Sequence of chain 1.F:
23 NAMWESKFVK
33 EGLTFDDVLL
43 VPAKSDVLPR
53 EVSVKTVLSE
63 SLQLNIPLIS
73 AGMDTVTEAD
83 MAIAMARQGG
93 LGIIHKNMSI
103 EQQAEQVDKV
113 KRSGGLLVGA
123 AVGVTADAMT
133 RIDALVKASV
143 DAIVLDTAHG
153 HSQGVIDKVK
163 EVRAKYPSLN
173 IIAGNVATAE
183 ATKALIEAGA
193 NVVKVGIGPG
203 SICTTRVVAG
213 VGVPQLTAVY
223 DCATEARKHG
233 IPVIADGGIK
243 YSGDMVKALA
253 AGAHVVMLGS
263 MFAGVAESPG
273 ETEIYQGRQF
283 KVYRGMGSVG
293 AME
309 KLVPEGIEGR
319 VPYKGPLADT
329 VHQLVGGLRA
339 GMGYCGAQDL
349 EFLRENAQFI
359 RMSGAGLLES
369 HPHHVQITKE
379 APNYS

Sequence of chain 1.H:
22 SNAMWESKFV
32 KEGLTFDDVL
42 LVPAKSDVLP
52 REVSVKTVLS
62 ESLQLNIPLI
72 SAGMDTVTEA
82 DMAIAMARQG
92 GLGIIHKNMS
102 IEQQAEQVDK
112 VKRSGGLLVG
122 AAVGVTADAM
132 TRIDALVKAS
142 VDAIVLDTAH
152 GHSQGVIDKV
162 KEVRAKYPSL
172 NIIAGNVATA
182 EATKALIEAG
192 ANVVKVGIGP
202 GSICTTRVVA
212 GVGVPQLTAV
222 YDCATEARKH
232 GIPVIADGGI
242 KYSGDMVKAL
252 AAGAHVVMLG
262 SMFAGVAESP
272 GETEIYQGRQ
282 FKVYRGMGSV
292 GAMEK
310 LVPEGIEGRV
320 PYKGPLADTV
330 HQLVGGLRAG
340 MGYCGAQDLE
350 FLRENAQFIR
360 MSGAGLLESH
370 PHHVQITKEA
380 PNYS

The protein below binds the small molecule below.
Small molecule (SMILES): C=C(C)c1cccc(C(C)(C)NC(=O)Nc2ccc(Cl)c(N[C@@H]3OC[C@@H](O)[C@@H](O)[C@@H]3O)c2)c1

Binding-site contacts:
Ligand atom C8 contacts residue IMP1 of chain 1.JA at 3.3 Å.
Ligand atom C13 contacts residue MET294 of chain 1.H at 3.9 Å (hydrophobic).
Ligand atom C19 contacts residue TYR342 of chain 1.F at 3.9 Å (hydrophobic).
Ligand atom C8 contacts residue GLU313 of chain 1.H at 3.2 Å.
Ligand atom O5 contacts residue VAL157 of chain 1.H at 3.4 Å.
Ligand atom O5 contacts residue SER154 of chain 1.H at 3.5 Å (h-bond).
Ligand atom C3 contacts residue GLY289 of chain 1.H at 3.7 Å.
Ligand atom C13 contacts residue GLU313 of chain 1.H at 3.8 Å.
Ligand atom O4 contacts residue HIS151 of chain 1.H at 3.0 Å (h-bond).
Ligand atom O2 contacts residue ALA150 of chain 1.H at 3.9 Å.
Ligand atom C7 contacts residue ALA150 of chain 1.H at 3.7 Å (hydrophobic).
Ligand atom C3 contacts residue MET288 of chain 1.H at 3.6 Å (hydrophobic).
Ligand atom CL contacts residue HIS151 of chain 1.H at 3.3 Å.
Ligand atom C2 contacts residue GLY289 of chain 1.H at 3.8 Å.
Ligand atom C18 contacts residue TYR342 of chain 1.F at 3.7 Å (hydrophobic).
Ligand atom C20 contacts residue HIS151 of chain 1.H at 3.8 Å.
Ligand atom C22 contacts residue ALA150 of chain 1.H at 3.9 Å (hydrophobic).
Ligand atom C19 contacts residue PRO51 of chain 1.F at 3.6 Å (hydrophobic).
Ligand atom C8 contacts residue THR207 of chain 1.H at 3.6 Å.
Ligand atom C4 contacts residue GLY289 of chain 1.H at 3.9 Å.
Ligand atom O5 contacts residue VAL126 of chain 1.H at 3.9 Å.
Ligand atom C7 contacts residue IMP1 of chain 1.JA at 3.6 Å.
Ligand atom O3 contacts residue LEU50 of chain 1.F at 3.9 Å.
Ligand atom N3 contacts residue GLU313 of chain 1.H at 3.3 Å (salt-bridge).
Ligand atom C19 contacts residue ALA338 of chain 1.F at 3.6 Å (hydrophobic).
Ligand atom CL contacts residue GLY341 of chain 1.F at 3.1 Å.
Ligand atom C9 contacts residue IMP1 of chain 1.JA at 3.5 Å.
Ligand atom C10 contacts residue GLU313 of chain 1.H at 3.6 Å.
Ligand atom C8 contacts residue ALA150 of chain 1.H at 3.6 Å (hydrophobic).
Ligand atom C8 contacts residue TYR342 of chain 1.F at 3.8 Å (hydrophobic).
Ligand atom C25 contacts residue THR149 of chain 1.H at 3.3 Å.
Ligand atom C13 contacts residue VAL311 of chain 1.H at 3.7 Å (hydrophobic).
Ligand atom C17 contacts residue GLU313 of chain 1.H at 3.9 Å.
Ligand atom C18 contacts residue GLU313 of chain 1.H at 3.8 Å.
Ligand atom C20 contacts residue PRO51 of chain 1.F at 3.8 Å (hydrophobic).
Ligand atom O6 contacts residue VAL126 of chain 1.H at 3.3 Å (h-bond).
Ligand atom N4 contacts residue GLU313 of chain 1.H at 3.0 Å (salt-bridge).
Ligand atom O4 contacts residue SER154 of chain 1.H at 3.2 Å (h-bond).
Ligand atom C18 contacts residue PRO51 of chain 1.F at 3.8 Å (hydrophobic).
Ligand atom O6 contacts residue THR149 of chain 1.H at 3.2 Å (h-bond).